Sequence of chain 1.A:
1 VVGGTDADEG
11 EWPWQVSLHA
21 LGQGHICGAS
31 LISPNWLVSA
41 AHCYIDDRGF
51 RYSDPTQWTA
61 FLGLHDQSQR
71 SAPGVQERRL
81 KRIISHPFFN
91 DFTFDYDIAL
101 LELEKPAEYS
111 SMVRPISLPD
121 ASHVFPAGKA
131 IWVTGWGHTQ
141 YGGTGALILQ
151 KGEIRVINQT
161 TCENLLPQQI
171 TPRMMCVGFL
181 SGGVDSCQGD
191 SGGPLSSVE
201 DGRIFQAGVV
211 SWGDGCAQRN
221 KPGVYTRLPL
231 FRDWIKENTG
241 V

A protein and the small-molecule ligand that binds it are described below.
Small molecule (SMILES): [H]/N=C(\N)c1cccc(C[C@H](NS(=O)(=O)c2cccc(-c3ccc(CO)c(F)c3)c2)C(=O)N2CCC(NC(=O)NC(C)(C)C)CC2)c1

Binding-site contacts:
Ligand atom N4 contacts residue GLY223 of chain 1.A at 3.3 Å.
Ligand atom O3 contacts residue GLY213 of chain 1.A at 3.0 Å (h-bond).
Ligand atom C15 contacts residue GLY213 of chain 1.A at 3.5 Å.
Ligand atom N3 contacts residue SER186 of chain 1.A at 3.2 Å (h-bond).
Ligand atom C26 contacts residue TRP212 of chain 1.A at 3.7 Å (hydrophobic).
Ligand atom C2 contacts residue PHE94 of chain 1.A at 3.1 Å (hydrophobic).
Ligand atom N5 contacts residue GLY213 of chain 1.A at 3.0 Å (h-bond).
Ligand atom C17 contacts residue TRP212 of chain 1.A at 3.5 Å (hydrophobic).
Ligand atom C19 contacts residue SER191 of chain 1.A at 3.7 Å.
Ligand atom C18 contacts residue TRP212 of chain 1.A at 3.7 Å (hydrophobic).
Ligand atom C7 contacts residue ASP47 of chain 1.A at 3.6 Å.
Ligand atom C14 contacts residue GLY215 of chain 1.A at 3.6 Å.
Ligand atom N1 contacts residue PHE94 of chain 1.A at 3.8 Å.
Ligand atom C13 contacts residue GLN188 of chain 1.A at 3.7 Å.
Ligand atom C29 contacts residue PHE92 of chain 1.A at 3.8 Å (hydrophobic).
Ligand atom N4 contacts residue SER186 of chain 1.A at 3.0 Å (h-bond).
Ligand atom C4 contacts residue PHE94 of chain 1.A at 3.6 Å (hydrophobic).
Ligand atom C27 contacts residue TRP212 of chain 1.A at 3.5 Å (hydrophobic).
Ligand atom C15 contacts residue TRP212 of chain 1.A at 3.6 Å (hydrophobic).
Ligand atom C12 contacts residue GLN188 of chain 1.A at 3.7 Å.
Ligand atom O contacts residue GLY213 of chain 1.A at 3.2 Å (h-bond).
Ligand atom N4 contacts residue ASP185 of chain 1.A at 2.9 Å (salt-bridge).
Ligand atom S contacts residue GLY213 of chain 1.A at 3.5 Å (h-bond).
Ligand atom C18 contacts residue SER191 of chain 1.A at 3.5 Å.
Ligand atom C16 contacts residue SER186 of chain 1.A at 3.1 Å.
Ligand atom N3 contacts residue CYS216 of chain 1.A at 3.8 Å.
Ligand atom N3 contacts residue GLY213 of chain 1.A at 3.5 Å.
Ligand atom O contacts residue TRP212 of chain 1.A at 3.3 Å.
Ligand atom O3 contacts residue GLY215 of chain 1.A at 3.1 Å (h-bond).
Ligand atom F contacts residue PHE92 of chain 1.A at 3.6 Å.
Ligand atom C1 contacts residue HIS42 of chain 1.A at 3.6 Å.
Ligand atom N3 contacts residue ASP185 of chain 1.A at 2.9 Å (salt-bridge).
Ligand atom C15 contacts residue SER186 of chain 1.A at 3.7 Å.
Ligand atom C32 contacts residue GLY213 of chain 1.A at 3.7 Å.
Ligand atom O2 contacts residue GLN169 of chain 1.A at 3.0 Å (h-bond).
Ligand atom O1 contacts residue HIS42 of chain 1.A at 3.1 Å.
Ligand atom N3 contacts residue GLY215 of chain 1.A at 2.8 Å (h-bond).
Ligand atom C16 contacts residue GLY213 of chain 1.A at 3.7 Å.
Ligand atom C14 contacts residue GLY213 of chain 1.A at 3.6 Å.
Ligand atom C16 contacts residue ASP185 of chain 1.A at 3.6 Å.